This small molecule binds to this protein.
Small molecule (SMILES): CC(=O)N[C@@H]1[C@@H](O)[C@H](O)[C@@H](CO)O[C@H]1O

Binding-site contacts:
Ligand atom O3 contacts residue LEU342 of chain 1.B at 3.6 Å.
Ligand atom C5 contacts residue ASN361 of chain 1.B at 3.7 Å.
Ligand atom C2 contacts residue ASN361 of chain 1.B at 2.5 Å.
Ligand atom O5 contacts residue ASN361 of chain 1.B at 2.4 Å (h-bond).
Ligand atom C4 contacts residue ASN361 of chain 1.B at 4.3 Å.
Ligand atom O3 contacts residue ASN361 of chain 1.B at 3.3 Å.
Ligand atom C1 contacts residue ASN361 of chain 1.B at 1.4 Å.
Ligand atom C7 contacts residue ASN361 of chain 1.B at 4.3 Å.
Ligand atom N2 contacts residue ASN361 of chain 1.B at 3.3 Å (h-bond).
Ligand atom C3 contacts residue ASN361 of chain 1.B at 3.7 Å.

Sequence of chain 1.B:
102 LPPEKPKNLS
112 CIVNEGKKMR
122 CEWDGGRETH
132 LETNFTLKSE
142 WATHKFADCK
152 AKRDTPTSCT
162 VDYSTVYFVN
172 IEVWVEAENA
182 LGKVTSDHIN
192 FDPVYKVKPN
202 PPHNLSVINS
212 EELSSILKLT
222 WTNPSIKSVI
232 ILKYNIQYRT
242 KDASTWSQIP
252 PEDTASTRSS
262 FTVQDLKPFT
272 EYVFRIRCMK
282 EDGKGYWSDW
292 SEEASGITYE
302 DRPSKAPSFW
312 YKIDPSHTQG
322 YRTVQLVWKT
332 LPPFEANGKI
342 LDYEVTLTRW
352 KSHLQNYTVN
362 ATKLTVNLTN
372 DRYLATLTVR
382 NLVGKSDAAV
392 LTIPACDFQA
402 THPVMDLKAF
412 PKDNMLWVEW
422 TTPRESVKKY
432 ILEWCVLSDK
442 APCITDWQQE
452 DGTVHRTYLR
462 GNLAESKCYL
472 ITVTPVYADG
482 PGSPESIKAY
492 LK